The protein below binds the small molecule below.
Small molecule (SMILES): O=C(O)[C@@H]1C[C@H](O)CN1

Sequence of chain 1.A:
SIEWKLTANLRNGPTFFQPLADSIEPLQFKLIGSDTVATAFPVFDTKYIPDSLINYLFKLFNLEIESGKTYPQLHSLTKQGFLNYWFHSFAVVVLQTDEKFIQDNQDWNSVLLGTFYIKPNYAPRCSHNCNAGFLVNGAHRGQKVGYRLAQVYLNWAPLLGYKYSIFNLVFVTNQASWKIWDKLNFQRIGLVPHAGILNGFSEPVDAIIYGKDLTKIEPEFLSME

Binding-site contacts:
Ligand atom CA contacts residue TYR121 of chain 1.A at 4.3 Å (hydrophobic).
Ligand atom CB contacts residue ASN135 of chain 1.A at 4.2 Å.
Ligand atom CA contacts residue ASN135 of chain 1.A at 4.2 Å.
Ligand atom N contacts residue GLY137 of chain 1.A at 4.5 Å.
Ligand atom CG contacts residue TYR75 of chain 1.A at 3.6 Å (hydrophobic).
Ligand atom C contacts residue ASN135 of chain 1.A at 3.7 Å.
Ligand atom CA contacts residue GLY137 of chain 1.A at 4.2 Å.
Ligand atom CB contacts residue GLY137 of chain 1.A at 4.2 Å.
Ligand atom C contacts residue LEU173 of chain 1.A at 3.9 Å (hydrophobic).
Ligand atom CG contacts residue TYR121 of chain 1.A at 4.2 Å (hydrophobic).
Ligand atom CA contacts residue ALA136 of chain 1.A at 3.2 Å (hydrophobic).
Ligand atom N contacts residue LEU173 of chain 1.A at 4.3 Å.
Ligand atom N contacts residue ALA136 of chain 1.A at 4.1 Å.
Ligand atom CG contacts residue TYR89 of chain 1.A at 4.5 Å (hydrophobic).
Ligand atom OXT contacts residue PHE171 of chain 1.A at 3.8 Å.
Ligand atom CG contacts residue PRO76 of chain 1.A at 4.5 Å (hydrophobic).
Ligand atom O contacts residue ASN135 of chain 1.A at 2.9 Å (h-bond).
Ligand atom CD contacts residue THR74 of chain 1.A at 4.2 Å.
Ligand atom OXT contacts residue ASN172 of chain 1.A at 3.3 Å (h-bond).
Ligand atom CB contacts residue ALA136 of chain 1.A at 3.9 Å (hydrophobic).
Ligand atom CD contacts residue TYR75 of chain 1.A at 3.9 Å (hydrophobic).
Ligand atom OXT contacts residue VAL174 of chain 1.A at 4.0 Å.
Ligand atom O contacts residue ASN172 of chain 1.A at 2.8 Å (h-bond).
Ligand atom CB contacts residue TYR121 of chain 1.A at 3.2 Å (hydrophobic).
Ligand atom O contacts residue PHE171 of chain 1.A at 3.5 Å.
Ligand atom C contacts residue ASN172 of chain 1.A at 3.5 Å.
Ligand atom CD contacts residue LEU173 of chain 1.A at 4.3 Å (hydrophobic).
Ligand atom C contacts residue ALA136 of chain 1.A at 4.1 Å (hydrophobic).
Ligand atom OD1 contacts residue PRO76 of chain 1.A at 3.6 Å.
Ligand atom CB contacts residue TYR75 of chain 1.A at 4.3 Å (hydrophobic).
Ligand atom OXT contacts residue LEU173 of chain 1.A at 3.0 Å (h-bond).
Ligand atom O contacts residue LEU173 of chain 1.A at 3.9 Å.
Ligand atom O contacts residue ALA136 of chain 1.A at 4.4 Å.
Ligand atom C contacts residue PHE171 of chain 1.A at 3.9 Å (hydrophobic).
Ligand atom OD1 contacts residue TYR75 of chain 1.A at 4.3 Å.